Sequence of chain 1.B:
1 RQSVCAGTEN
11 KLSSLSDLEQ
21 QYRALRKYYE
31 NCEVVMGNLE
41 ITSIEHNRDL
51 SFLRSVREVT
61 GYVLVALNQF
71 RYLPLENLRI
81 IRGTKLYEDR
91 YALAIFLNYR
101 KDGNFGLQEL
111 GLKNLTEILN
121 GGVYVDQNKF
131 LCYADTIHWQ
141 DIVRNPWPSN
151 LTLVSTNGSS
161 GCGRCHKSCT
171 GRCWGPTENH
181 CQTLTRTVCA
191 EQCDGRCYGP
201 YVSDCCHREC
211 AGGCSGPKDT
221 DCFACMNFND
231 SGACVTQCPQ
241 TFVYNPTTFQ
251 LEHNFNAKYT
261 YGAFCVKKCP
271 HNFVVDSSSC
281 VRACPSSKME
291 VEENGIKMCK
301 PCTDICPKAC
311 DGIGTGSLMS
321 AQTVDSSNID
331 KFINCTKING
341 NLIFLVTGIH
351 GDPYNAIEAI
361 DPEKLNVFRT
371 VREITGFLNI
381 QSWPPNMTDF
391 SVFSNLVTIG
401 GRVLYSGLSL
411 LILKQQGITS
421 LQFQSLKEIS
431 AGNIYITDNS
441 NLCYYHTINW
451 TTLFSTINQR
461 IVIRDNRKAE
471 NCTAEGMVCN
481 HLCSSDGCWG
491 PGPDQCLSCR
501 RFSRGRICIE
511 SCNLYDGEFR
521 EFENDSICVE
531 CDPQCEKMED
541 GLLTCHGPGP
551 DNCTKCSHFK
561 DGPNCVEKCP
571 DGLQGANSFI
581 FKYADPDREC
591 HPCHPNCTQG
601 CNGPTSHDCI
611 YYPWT

A protein and the small-molecule ligand that binds it are described below.
Small molecule (SMILES): CC(=O)N[C@@H]1[C@@H](O)[C@H](O)[C@@H](CO)O[C@H]1O

Binding-site contacts:
Ligand atom N2 contacts residue ASN77 of chain 1.B at 4.1 Å.
Ligand atom O7 contacts residue ASN114 of chain 1.B at 4.2 Å.
Ligand atom C7 contacts residue LYS113 of chain 1.B at 4.4 Å.
Ligand atom C6 contacts residue ARG79 of chain 1.B at 4.2 Å.
Ligand atom O3 contacts residue ASN77 of chain 1.B at 4.2 Å.
Ligand atom O6 contacts residue PHE223 of chain 1.B at 3.7 Å.
Ligand atom C2 contacts residue ASN77 of chain 1.B at 3.9 Å.
Ligand atom C4 contacts residue ASN114 of chain 1.B at 4.2 Å.
Ligand atom C5 contacts residue ARG79 of chain 1.B at 4.1 Å.
Ligand atom O6 contacts residue ARG79 of chain 1.B at 4.4 Å.
Ligand atom C1 contacts residue ARG79 of chain 1.B at 3.5 Å.
Ligand atom N2 contacts residue LYS113 of chain 1.B at 4.4 Å.
Ligand atom C2 contacts residue ASN114 of chain 1.B at 2.4 Å.
Ligand atom C3 contacts residue ASN114 of chain 1.B at 3.8 Å.
Ligand atom O5 contacts residue ASN114 of chain 1.B at 2.4 Å (h-bond).
Ligand atom N2 contacts residue GLU76 of chain 1.B at 4.0 Å.
Ligand atom C1 contacts residue ASN114 of chain 1.B at 1.4 Å.
Ligand atom C7 contacts residue GLU76 of chain 1.B at 3.9 Å.
Ligand atom C5 contacts residue ASN114 of chain 1.B at 3.6 Å.
Ligand atom O7 contacts residue GLU76 of chain 1.B at 3.5 Å (salt-bridge).
Ligand atom O5 contacts residue ARG79 of chain 1.B at 3.1 Å (salt-bridge).
Ligand atom C7 contacts residue ASN77 of chain 1.B at 3.5 Å.
Ligand atom O7 contacts residue ASN77 of chain 1.B at 2.4 Å (h-bond).
Ligand atom C7 contacts residue ASN114 of chain 1.B at 3.9 Å.
Ligand atom C8 contacts residue LYS113 of chain 1.B at 3.6 Å.
Ligand atom N2 contacts residue ASN114 of chain 1.B at 2.9 Å (h-bond).
Ligand atom C6 contacts residue PHE223 of chain 1.B at 3.8 Å (hydrophobic).